Sequence of chain 1.A:
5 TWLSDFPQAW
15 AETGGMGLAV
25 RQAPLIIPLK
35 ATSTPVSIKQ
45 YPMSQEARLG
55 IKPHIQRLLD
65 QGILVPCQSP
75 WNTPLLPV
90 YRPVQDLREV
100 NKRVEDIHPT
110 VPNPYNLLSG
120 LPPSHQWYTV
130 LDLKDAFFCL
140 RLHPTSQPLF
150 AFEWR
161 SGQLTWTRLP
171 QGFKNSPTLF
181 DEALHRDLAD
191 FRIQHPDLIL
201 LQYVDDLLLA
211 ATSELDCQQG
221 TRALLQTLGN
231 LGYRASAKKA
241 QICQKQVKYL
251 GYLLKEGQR

Binding-site contacts:
Ligand atom O6 contacts residue DA3 of chain 1.C at 3.3 Å (h-bond).
Ligand atom N1 contacts residue DA2 of chain 1.C at 3.3 Å (h-bond).
Ligand atom N3 contacts residue DG8 of chain 1.C at 2.8 Å (h-bond).
Ligand atom C2 contacts residue DT1 of chain 2.C at 3.2 Å.
Ligand atom N3 contacts residue DA2 of chain 1.C at 2.7 Å (h-bond).
Ligand atom N1 contacts residue DT5 of chain 1.C at 2.8 Å (h-bond).
Ligand atom N1 contacts residue DT1 of chain 1.C at 2.7 Å (h-bond).
Ligand atom O2 contacts residue DG8 of chain 1.C at 2.8 Å (h-bond).
Ligand atom N6 contacts residue DT5 of chain 1.C at 3.2 Å (h-bond).
Ligand atom N6 contacts residue DT1 of chain 1.C at 2.8 Å (h-bond).
Ligand atom N3 contacts residue DT1 of chain 2.C at 3.4 Å (h-bond).
Ligand atom O4 contacts residue DA3 of chain 1.C at 3.1 Å (h-bond).
Ligand atom O3' contacts residue DT1 of chain 2.C at 1.6 Å.
Ligand atom N3 contacts residue DA2 of chain 1.C at 3.3 Å.
Ligand atom O4' contacts residue PRO81 of chain 1.A at 3.3 Å.
Ligand atom O4 contacts residue DA7 of chain 1.C at 3.2 Å (h-bond).
Ligand atom N3 contacts residue DA3 of chain 1.C at 2.6 Å (h-bond).
Ligand atom N1 contacts residue DA6 of chain 1.C at 3.2 Å.
Ligand atom N3 contacts residue DA6 of chain 1.C at 2.7 Å (h-bond).
Ligand atom C2' contacts residue DT1 of chain 2.C at 3.1 Å.
Ligand atom C3' contacts residue DT1 of chain 2.C at 2.7 Å.
Ligand atom O2 contacts residue DA6 of chain 1.C at 3.3 Å.
Ligand atom O4' contacts residue ARG97 of chain 1.A at 2.9 Å (salt-bridge).
Ligand atom N2 contacts residue DT5 of chain 1.C at 3.2 Å (h-bond).
Ligand atom N3 contacts residue DA7 of chain 1.C at 2.8 Å (h-bond).
Ligand atom O2 contacts residue ARG97 of chain 1.A at 2.7 Å (salt-bridge).
Ligand atom C2 contacts residue DT5 of chain 1.C at 3.3 Å.
Ligand atom C2 contacts residue DA2 of chain 1.C at 3.1 Å.
Ligand atom N1 contacts residue DT1 of chain 2.C at 3.3 Å (h-bond).
Ligand atom N4 contacts residue DG8 of chain 1.C at 2.8 Å (h-bond).
Ligand atom N2 contacts residue DC4 of chain 1.C at 2.7 Å (h-bond).
Ligand atom N1 contacts residue DC4 of chain 1.C at 2.8 Å (h-bond).
Ligand atom O6 contacts residue DC4 of chain 1.C at 2.7 Å (h-bond).
Ligand atom O4 contacts residue DA2 of chain 1.C at 3.0 Å (h-bond).
Ligand atom O2 contacts residue DA2 of chain 1.C at 3.2 Å.
Ligand atom C2 contacts residue DA6 of chain 1.C at 3.2 Å.
Ligand atom N6 contacts residue DA8 of chain 2.B at 3.2 Å (h-bond).
Ligand atom O2 contacts residue DA3 of chain 1.C at 3.2 Å.
Ligand atom O4 contacts residue DA6 of chain 1.C at 3.0 Å (h-bond).
Ligand atom C4' contacts residue TYR45 of chain 1.A at 3.3 Å (hydrophobic).

The small molecule below binds the protein below.
Small molecule (SMILES): Cc1cn([C@H]2C[C@H](O[P](=O)(O)OC[C@H]3O[C@@H](n4cnc5c(N)ncnc54)C[C@@H]3O)[C@@H](CO[P](=O)(O)O[C@H]3C[C@H](n4cc(C)c(=O)[nH]c4=O)O[C@@H]3CO[P](=O)(O)O[C@H]3C[C@H](n4cnc5c(=O)nc(N)[nH]c54)O[C@@H]3CO[P](=O)(O)O[C@H]3C[C@H](n4cnc5c(N)ncnc54)O[C@@H]3CO[P](=O)(O)O[C@H]3C[C@H](n4cc(C)c(=O)[nH]c4=O)O[C@@H]3CO[P](=O)(O)O[C@H]3C[C@H](n4cc(C)c(=O)[nH]c4=O)O[C@@H]3CO[P](=O)(O)O[C@H]3C[C@H](n4ccc(N)nc4=O)O[C@@H]3CO)O2)c(=O)[nH]c1=O